A protein and the small-molecule ligand that binds it are described below.
Small molecule (SMILES): CC(=O)N[C@H]1[C@H](O[C@H]2[C@@H](O)[C@@H](CO)O[C@@H](O[C@H]3[C@H](O)[C@@H](O)[C@@H](O)O[C@@H]3CO)[C@@H]2O)O[C@H](CO)[C@@H](O[C@@H]2O[C@H](CO)[C@H](O)[C@H](O)[C@H]2O)[C@@H]1O

Binding-site contacts:
Ligand atom O3 contacts residue GLN164 of chain 1.A at 3.5 Å (h-bond).
Ligand atom O5 contacts residue ASP45 of chain 1.A at 4.0 Å.
Ligand atom O6 contacts residue LEU138 of chain 1.A at 3.6 Å.
Ligand atom C8 contacts residue ASP92 of chain 1.A at 3.4 Å.
Ligand atom C8 contacts residue TYR114 of chain 1.A at 3.5 Å (hydrophobic).
Ligand atom O6 contacts residue TRP215 of chain 1.A at 4.0 Å.
Ligand atom N2 contacts residue ASP92 of chain 1.A at 3.0 Å (salt-bridge).
Ligand atom C6 contacts residue LEU138 of chain 1.A at 3.9 Å (hydrophobic).
Ligand atom C8 contacts residue ASN68 of chain 1.A at 3.8 Å.
Ligand atom C7 contacts residue TYR114 of chain 1.A at 3.5 Å (hydrophobic).
Ligand atom C6 contacts residue TYR185 of chain 1.A at 3.7 Å (hydrophobic).
Ligand atom O4 contacts residue CYS140 of chain 1.A at 3.4 Å.
Ligand atom O4 contacts residue ALA161 of chain 1.A at 3.6 Å.
Ligand atom O2 contacts residue ASN69 of chain 1.A at 3.7 Å.
Ligand atom C8 contacts residue TRP66 of chain 1.A at 3.8 Å (hydrophobic).
Ligand atom O2 contacts residue LYS23 of chain 1.A at 3.0 Å (salt-bridge).
Ligand atom O3 contacts residue ASP163 of chain 1.A at 2.7 Å (salt-bridge).
Ligand atom C2 contacts residue ASP92 of chain 1.A at 3.9 Å.
Ligand atom C4 contacts residue ASP163 of chain 1.A at 3.7 Å.
Ligand atom N2 contacts residue TYR114 of chain 1.A at 3.8 Å.
Ligand atom C7 contacts residue ASP92 of chain 1.A at 3.8 Å.
Ligand atom C6 contacts residue ALA161 of chain 1.A at 3.8 Å (hydrophobic).
Ligand atom C1 contacts residue LYS23 of chain 1.A at 3.8 Å.
Ligand atom C5 contacts residue TRP215 of chain 1.A at 3.8 Å (hydrophobic).
Ligand atom C1 contacts residue ASP45 of chain 1.A at 3.7 Å.
Ligand atom O1 contacts residue SER24 of chain 1.A at 3.2 Å (h-bond).
Ligand atom O1 contacts residue LYS23 of chain 1.A at 2.9 Å (salt-bridge).
Ligand atom C2 contacts residue LYS23 of chain 1.A at 3.8 Å.
Ligand atom C3 contacts residue TRP215 of chain 1.A at 3.7 Å (hydrophobic).
Ligand atom O3 contacts residue TYR114 of chain 1.A at 3.7 Å.
Ligand atom O4 contacts residue ASP163 of chain 1.A at 2.7 Å (salt-bridge).
Ligand atom C3 contacts residue ASP92 of chain 1.A at 3.9 Å.
Ligand atom O7 contacts residue TYR114 of chain 1.A at 3.6 Å.
Ligand atom C3 contacts residue LYS23 of chain 1.A at 4.0 Å.
Ligand atom C3 contacts residue ASP163 of chain 1.A at 3.8 Å.
Ligand atom C6 contacts residue ASN69 of chain 1.A at 3.9 Å.
Ligand atom O1 contacts residue ASP45 of chain 1.A at 2.9 Å (salt-bridge).
Ligand atom O3 contacts residue PHE187 of chain 1.A at 3.6 Å.
Ligand atom C8 contacts residue ALA90 of chain 1.A at 4.0 Å (hydrophobic).
Ligand atom C2 contacts residue CYS140 of chain 1.A at 4.0 Å (hydrophobic).

Sequence of chain 1.A:
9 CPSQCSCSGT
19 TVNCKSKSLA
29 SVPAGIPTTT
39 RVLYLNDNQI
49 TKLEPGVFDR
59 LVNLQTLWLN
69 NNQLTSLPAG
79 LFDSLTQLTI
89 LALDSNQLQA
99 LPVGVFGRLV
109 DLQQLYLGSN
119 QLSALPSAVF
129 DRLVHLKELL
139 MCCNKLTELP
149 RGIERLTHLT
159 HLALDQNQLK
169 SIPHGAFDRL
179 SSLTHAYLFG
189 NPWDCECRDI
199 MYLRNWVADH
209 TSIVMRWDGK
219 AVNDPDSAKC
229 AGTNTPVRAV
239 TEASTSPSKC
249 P